Binding-site contacts:
Ligand atom N contacts residue GLN149 of chain 1.B at 3.0 Å (h-bond).
Ligand atom CE3 contacts residue MSE131 of chain 1.B at 3.8 Å.
Ligand atom NE1 contacts residue PHE40 of chain 1.B at 3.5 Å.
Ligand atom CZ2 contacts residue MSE131 of chain 1.B at 4.0 Å.
Ligand atom C contacts residue GLN149 of chain 1.B at 3.9 Å.
Ligand atom CH2 contacts residue ILE135 of chain 1.B at 3.8 Å (hydrophobic).
Ligand atom CZ3 contacts residue THR8 of chain 1.B at 4.2 Å.
Ligand atom NE1 contacts residue MSE131 of chain 1.B at 3.8 Å.
Ligand atom CE2 contacts residue ASP134 of chain 1.B at 4.0 Å.
Ligand atom C contacts residue GLN11 of chain 1.B at 4.0 Å.
Ligand atom CD2 contacts residue MSE131 of chain 1.B at 3.9 Å.
Ligand atom CZ2 contacts residue ASP134 of chain 1.B at 3.9 Å.
Ligand atom CD1 contacts residue ASP134 of chain 1.B at 3.9 Å.
Ligand atom N contacts residue MSE131 of chain 1.B at 3.5 Å (h-bond).
Ligand atom CZ2 contacts residue LEU7 of chain 1.B at 4.0 Å (hydrophobic).
Ligand atom CA contacts residue GLN149 of chain 1.B at 3.5 Å.
Ligand atom NE1 contacts residue ASP134 of chain 1.B at 3.0 Å (salt-bridge).
Ligand atom CZ3 contacts residue VAL143 of chain 1.B at 3.5 Å (hydrophobic).
Ligand atom CE2 contacts residue GLY9 of chain 1.B at 4.0 Å.
Ligand atom CE2 contacts residue MSE131 of chain 1.B at 3.9 Å.
Ligand atom CE2 contacts residue PHE40 of chain 1.B at 3.6 Å (hydrophobic).
Ligand atom CZ3 contacts residue MSE131 of chain 1.B at 3.9 Å.
Ligand atom CH2 contacts residue VAL143 of chain 1.B at 3.6 Å (hydrophobic).
Ligand atom CZ2 contacts residue PHE40 of chain 1.B at 3.8 Å (hydrophobic).
Ligand atom CD1 contacts residue ALA42 of chain 1.B at 4.0 Å (hydrophobic).
Ligand atom CB contacts residue GLN11 of chain 1.B at 3.8 Å.
Ligand atom CD1 contacts residue HIS45 of chain 1.B at 3.5 Å.
Ligand atom CE3 contacts residue GLY9 of chain 1.B at 3.3 Å.
Ligand atom CB contacts residue GLY9 of chain 1.B at 3.9 Å.
Ligand atom CH2 contacts residue GLY9 of chain 1.B at 3.8 Å.
Ligand atom CD2 contacts residue GLY9 of chain 1.B at 3.6 Å.
Ligand atom CD1 contacts residue PHE40 of chain 1.B at 4.2 Å (hydrophobic).
Ligand atom CZ2 contacts residue ILE135 of chain 1.B at 3.8 Å (hydrophobic).
Ligand atom OXT contacts residue GLN149 of chain 1.B at 4.0 Å.
Ligand atom CH2 contacts residue MSE131 of chain 1.B at 4.1 Å.
Ligand atom CH2 contacts residue LEU7 of chain 1.B at 3.7 Å (hydrophobic).
Ligand atom CG contacts residue GLY9 of chain 1.B at 4.0 Å.
Ligand atom OXT contacts residue GLN11 of chain 1.B at 3.8 Å.
Ligand atom CZ3 contacts residue GLY9 of chain 1.B at 3.4 Å.
Ligand atom NE1 contacts residue HIS45 of chain 1.B at 3.6 Å.

A protein and the small-molecule ligand that binds it are described below.
Small molecule (SMILES): N[C@@H](Cc1c[nH]c2ccccc12)C(=O)O

Sequence of chain 1.B:
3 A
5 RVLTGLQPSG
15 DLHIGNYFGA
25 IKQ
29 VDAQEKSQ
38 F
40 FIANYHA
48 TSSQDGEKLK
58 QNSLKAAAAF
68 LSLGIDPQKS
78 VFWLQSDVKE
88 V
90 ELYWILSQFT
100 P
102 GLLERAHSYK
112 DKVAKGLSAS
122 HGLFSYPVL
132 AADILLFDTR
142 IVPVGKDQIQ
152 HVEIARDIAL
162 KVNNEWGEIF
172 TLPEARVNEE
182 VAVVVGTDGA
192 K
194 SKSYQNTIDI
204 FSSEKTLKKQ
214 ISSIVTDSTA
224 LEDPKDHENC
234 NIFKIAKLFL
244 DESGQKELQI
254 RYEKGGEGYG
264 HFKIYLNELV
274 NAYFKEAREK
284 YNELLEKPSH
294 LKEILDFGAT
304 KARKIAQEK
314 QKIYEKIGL